This protein binds this small molecule.
Small molecule (SMILES): CC(=O)N[C@@H]1[C@@H](O)[C@H](O)[C@@H](CO)O[C@H]1O

Binding-site contacts:
Ligand atom O6 contacts residue LYS115 of chain 4.E at 4.4 Å.
Ligand atom O7 contacts residue ASN259 of chain 4.F at 2.9 Å (h-bond).
Ligand atom O5 contacts residue ASN259 of chain 4.F at 2.4 Å (h-bond).
Ligand atom O6 contacts residue THR116 of chain 4.E at 3.5 Å.
Ligand atom O5 contacts residue THR116 of chain 4.E at 4.0 Å.
Ligand atom C4 contacts residue ASN259 of chain 4.F at 4.2 Å.
Ligand atom C5 contacts residue ASN259 of chain 4.F at 3.7 Å.
Ligand atom O7 contacts residue LYS181 of chain 4.E at 3.9 Å.
Ligand atom C2 contacts residue ASN259 of chain 4.F at 2.4 Å.
Ligand atom N2 contacts residue ASN259 of chain 4.F at 2.9 Å (h-bond).
Ligand atom C3 contacts residue ASN259 of chain 4.F at 3.8 Å.
Ligand atom C7 contacts residue ASN259 of chain 4.F at 3.1 Å.
Ligand atom C1 contacts residue ASN259 of chain 4.F at 1.4 Å.
Ligand atom C8 contacts residue ASN259 of chain 4.F at 4.4 Å.
Ligand atom C8 contacts residue LYS181 of chain 4.E at 4.1 Å.

Sequence of chain 4.F:
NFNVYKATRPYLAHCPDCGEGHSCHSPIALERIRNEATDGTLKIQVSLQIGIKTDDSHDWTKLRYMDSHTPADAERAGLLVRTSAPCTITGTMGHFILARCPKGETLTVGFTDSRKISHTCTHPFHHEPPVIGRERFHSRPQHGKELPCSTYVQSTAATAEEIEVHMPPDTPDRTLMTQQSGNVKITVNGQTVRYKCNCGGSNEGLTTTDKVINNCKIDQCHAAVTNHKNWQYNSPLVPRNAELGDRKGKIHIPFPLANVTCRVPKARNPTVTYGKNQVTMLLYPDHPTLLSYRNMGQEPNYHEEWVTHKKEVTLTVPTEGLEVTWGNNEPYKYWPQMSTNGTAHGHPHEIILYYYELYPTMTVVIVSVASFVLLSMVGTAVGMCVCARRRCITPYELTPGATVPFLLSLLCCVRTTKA

Sequence of chain 4.E:
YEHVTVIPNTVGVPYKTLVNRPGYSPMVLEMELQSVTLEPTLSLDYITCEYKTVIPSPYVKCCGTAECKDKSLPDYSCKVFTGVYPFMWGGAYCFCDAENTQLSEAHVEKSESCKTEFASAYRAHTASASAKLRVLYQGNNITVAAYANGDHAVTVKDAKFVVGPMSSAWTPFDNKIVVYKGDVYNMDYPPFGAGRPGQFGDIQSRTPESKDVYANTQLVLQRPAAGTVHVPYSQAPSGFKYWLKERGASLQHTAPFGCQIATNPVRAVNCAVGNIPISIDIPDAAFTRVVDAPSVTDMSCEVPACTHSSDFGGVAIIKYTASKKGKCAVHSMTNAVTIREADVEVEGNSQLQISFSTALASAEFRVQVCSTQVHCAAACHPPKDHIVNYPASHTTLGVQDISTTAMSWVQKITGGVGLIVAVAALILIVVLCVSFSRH